Sequence of chain 1.A:
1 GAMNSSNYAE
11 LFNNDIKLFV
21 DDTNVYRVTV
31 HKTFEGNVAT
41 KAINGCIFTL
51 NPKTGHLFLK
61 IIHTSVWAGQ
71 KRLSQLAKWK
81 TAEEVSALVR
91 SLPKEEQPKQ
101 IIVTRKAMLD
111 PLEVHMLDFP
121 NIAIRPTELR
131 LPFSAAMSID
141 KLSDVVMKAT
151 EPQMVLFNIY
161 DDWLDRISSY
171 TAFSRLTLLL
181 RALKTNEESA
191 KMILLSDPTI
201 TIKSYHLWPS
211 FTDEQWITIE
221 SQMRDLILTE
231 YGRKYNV

Binding-site contacts:
Ligand atom S1 contacts residue ARG224 of chain 1.A at 3.8 Å.
Ligand atom C4 contacts residue LEU178 of chain 1.A at 3.6 Å (hydrophobic).
Ligand atom C1 contacts residue ARG175 of chain 1.A at 4.3 Å.
Ligand atom C5 contacts residue LEU178 of chain 1.A at 3.2 Å (hydrophobic).
Ligand atom C2 contacts residue GLU220 of chain 1.A at 3.9 Å.
Ligand atom C2 contacts residue LEU178 of chain 1.A at 4.3 Å (hydrophobic).
Ligand atom C2 contacts residue SER174 of chain 1.A at 4.4 Å.
Ligand atom C5 contacts residue ARG224 of chain 1.A at 3.8 Å.
Ligand atom C3 contacts residue ARG224 of chain 1.A at 4.3 Å.
Ligand atom C3 contacts residue LEU178 of chain 1.A at 4.2 Å (hydrophobic).
Ligand atom C contacts residue THR171 of chain 1.A at 3.8 Å.
Ligand atom O contacts residue ARG175 of chain 1.A at 4.2 Å.
Ligand atom C contacts residue SER174 of chain 1.A at 4.5 Å.
Ligand atom O contacts residue ARG224 of chain 1.A at 4.4 Å.
Ligand atom C1 contacts residue SER174 of chain 1.A at 3.5 Å.
Ligand atom O1 contacts residue ARG224 of chain 1.A at 4.2 Å.
Ligand atom C4 contacts residue SER174 of chain 1.A at 3.9 Å.
Ligand atom O contacts residue SER174 of chain 1.A at 3.6 Å.
Ligand atom O contacts residue LEU178 of chain 1.A at 3.6 Å.
Ligand atom C3 contacts residue SER174 of chain 1.A at 4.2 Å.
Ligand atom C2 contacts residue ARG175 of chain 1.A at 4.4 Å.
Ligand atom C2 contacts residue ARG224 of chain 1.A at 4.4 Å.

A protein and the small-molecule ligand that binds it are described below.
Small molecule (SMILES): CCCOC(=O)[C@H](C)Sc1nnc(N)s1